Binding-site contacts:
Ligand atom O5 contacts residue PHE233 of chain 1.A at 3.3 Å.
Ligand atom O1 contacts residue LYS171 of chain 1.B at 4.1 Å.
Ligand atom O1 contacts residue GLY122 of chain 1.B at 4.4 Å.
Ligand atom C2 contacts residue LYS171 of chain 1.B at 4.2 Å.
Ligand atom O1 contacts residue ASN174 of chain 1.B at 2.4 Å (h-bond).
Ligand atom O4 contacts residue VAL121 of chain 1.B at 4.3 Å.
Ligand atom O4 contacts residue ARG123 of chain 1.B at 3.0 Å (salt-bridge).
Ligand atom O2 contacts residue THR209 of chain 1.A at 3.9 Å.
Ligand atom O1 contacts residue SER178 of chain 1.B at 4.2 Å.
Ligand atom O5 contacts residue ARG123 of chain 1.B at 4.2 Å.
Ligand atom S1 contacts residue SER178 of chain 1.B at 3.9 Å.
Ligand atom C2 contacts residue ARG123 of chain 1.B at 3.3 Å.
Ligand atom O4 contacts residue GLY122 of chain 1.B at 3.8 Å.
Ligand atom O1 contacts residue ARG123 of chain 1.B at 4.0 Å.
Ligand atom O5 contacts residue ASN175 of chain 1.B at 3.5 Å (h-bond).
Ligand atom O2 contacts residue ARG123 of chain 1.B at 3.3 Å (salt-bridge).
Ligand atom C2 contacts residue THR124 of chain 1.B at 4.2 Å.
Ligand atom S1 contacts residue THR209 of chain 1.A at 4.2 Å.
Ligand atom O4 contacts residue ASN175 of chain 1.B at 3.7 Å.
Ligand atom O3 contacts residue TRP279 of chain 1.A at 3.4 Å.
Ligand atom C1 contacts residue TRP279 of chain 1.A at 3.5 Å (hydrophobic).
Ligand atom O4 contacts residue LYS171 of chain 1.B at 3.0 Å (salt-bridge).
Ligand atom O1 contacts residue THR209 of chain 1.A at 4.2 Å.
Ligand atom C3 contacts residue ARG123 of chain 1.B at 3.8 Å.
Ligand atom S1 contacts residue ARG123 of chain 1.B at 4.1 Å.
Ligand atom C1 contacts residue PHE233 of chain 1.A at 4.2 Å (hydrophobic).
Ligand atom O1 contacts residue ASN175 of chain 1.B at 2.9 Å (h-bond).
Ligand atom S1 contacts residue ASN175 of chain 1.B at 4.0 Å.
Ligand atom C1 contacts residue SER178 of chain 1.B at 4.2 Å.
Ligand atom O3 contacts residue THR209 of chain 1.A at 4.1 Å.
Ligand atom O5 contacts residue LYS171 of chain 1.B at 3.4 Å (salt-bridge).
Ligand atom S1 contacts residue ASN174 of chain 1.B at 3.5 Å (h-bond).
Ligand atom O3 contacts residue ASN174 of chain 1.B at 3.8 Å.
Ligand atom S1 contacts residue TRP279 of chain 1.A at 4.1 Å.
Ligand atom O3 contacts residue SER178 of chain 1.B at 2.7 Å (h-bond).
Ligand atom C2 contacts residue ASN175 of chain 1.B at 4.3 Å.
Ligand atom C1 contacts residue ASN175 of chain 1.B at 3.9 Å.
Ligand atom O3 contacts residue ALA210 of chain 1.A at 4.3 Å.
Ligand atom C3 contacts residue ASN175 of chain 1.B at 4.3 Å.
Ligand atom C3 contacts residue PHE233 of chain 1.A at 3.4 Å (hydrophobic).

Sequence of chain 1.B:
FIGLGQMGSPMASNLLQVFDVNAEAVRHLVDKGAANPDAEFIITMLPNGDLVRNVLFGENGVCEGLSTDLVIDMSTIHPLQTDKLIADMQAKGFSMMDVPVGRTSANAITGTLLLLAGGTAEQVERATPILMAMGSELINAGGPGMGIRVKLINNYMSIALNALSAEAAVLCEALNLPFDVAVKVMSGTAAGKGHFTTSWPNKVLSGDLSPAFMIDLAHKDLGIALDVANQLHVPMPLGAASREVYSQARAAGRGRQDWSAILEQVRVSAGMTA

Sequence of chain 1.A:
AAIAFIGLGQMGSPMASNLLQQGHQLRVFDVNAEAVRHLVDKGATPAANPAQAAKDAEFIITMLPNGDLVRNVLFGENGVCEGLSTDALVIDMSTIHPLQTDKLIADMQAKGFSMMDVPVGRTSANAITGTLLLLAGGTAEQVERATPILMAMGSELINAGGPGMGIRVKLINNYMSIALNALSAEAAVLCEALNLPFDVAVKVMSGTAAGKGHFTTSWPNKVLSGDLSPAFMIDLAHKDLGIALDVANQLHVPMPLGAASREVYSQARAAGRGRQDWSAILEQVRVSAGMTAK

The protein below binds the small molecule below.
Small molecule (SMILES): O=S(=O)(O)C[C@@H](O)CO